The protein below binds the small molecule below.
Small molecule (SMILES): Cn1ncc(C(=O)NCc2cocn2)c1C(=O)Nc1ccn2cc(-c3ccccc3)nc2n1

Sequence of chain 1.B:
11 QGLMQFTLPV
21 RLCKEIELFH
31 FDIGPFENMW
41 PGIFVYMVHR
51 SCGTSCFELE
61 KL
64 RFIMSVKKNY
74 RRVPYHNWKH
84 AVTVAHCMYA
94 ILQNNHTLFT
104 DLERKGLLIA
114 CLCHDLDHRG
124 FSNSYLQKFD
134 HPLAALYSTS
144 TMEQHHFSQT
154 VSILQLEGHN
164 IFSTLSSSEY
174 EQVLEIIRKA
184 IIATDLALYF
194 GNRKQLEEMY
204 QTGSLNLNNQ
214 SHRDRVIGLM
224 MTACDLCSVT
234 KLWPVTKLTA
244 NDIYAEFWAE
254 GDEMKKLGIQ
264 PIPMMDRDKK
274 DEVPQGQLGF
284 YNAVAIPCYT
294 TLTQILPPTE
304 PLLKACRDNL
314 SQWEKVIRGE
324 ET

Binding-site contacts:
Ligand atom C11 contacts residue TYR247 of chain 1.B at 3.4 Å (hydrophobic).
Ligand atom N12 contacts residue MET267 of chain 1.B at 3.6 Å (h-bond).
Ligand atom C30 contacts residue THR239 of chain 1.B at 3.0 Å.
Ligand atom O31 contacts residue THR242 of chain 1.B at 3.3 Å.
Ligand atom C20 contacts residue MET267 of chain 1.B at 3.6 Å (hydrophobic).
Ligand atom C30 contacts residue ALA243 of chain 1.B at 3.4 Å (hydrophobic).
Ligand atom N12 contacts residue GLN280 of chain 1.B at 3.5 Å (h-bond).
Ligand atom C18 contacts residue MET267 of chain 1.B at 3.6 Å (hydrophobic).
Ligand atom C15 contacts residue MET267 of chain 1.B at 3.3 Å (hydrophobic).
Ligand atom N12 contacts residue TYR247 of chain 1.B at 3.4 Å (h-bond).
Ligand atom N28 contacts residue THR239 of chain 1.B at 3.7 Å.
Ligand atom C1 contacts residue PHE283 of chain 1.B at 3.4 Å (hydrophobic).
Ligand atom C6 contacts residue ILE246 of chain 1.B at 3.7 Å (hydrophobic).
Ligand atom C33 contacts residue GLN280 of chain 1.B at 3.2 Å.
Ligand atom C16 contacts residue MET267 of chain 1.B at 3.6 Å (hydrophobic).
Ligand atom C15 contacts residue GLY279 of chain 1.B at 3.5 Å.
Ligand atom O31 contacts residue SER231 of chain 1.B at 3.5 Å.
Ligand atom C10 contacts residue LEU189 of chain 1.B at 3.5 Å (hydrophobic).
Ligand atom N13 contacts residue TYR247 of chain 1.B at 2.7 Å (h-bond).
Ligand atom C6 contacts residue PHE283 of chain 1.B at 3.6 Å (hydrophobic).
Ligand atom C23 contacts residue LYS272 of chain 1.B at 3.6 Å.
Ligand atom C24 contacts residue PRO266 of chain 1.B at 3.4 Å (hydrophobic).
Ligand atom C20 contacts residue GLY279 of chain 1.B at 3.7 Å.
Ligand atom C25 contacts residue GLU275 of chain 1.B at 3.3 Å.
Ligand atom C4 contacts residue PHE283 of chain 1.B at 3.2 Å (hydrophobic).
Ligand atom O26 contacts residue GLN280 of chain 1.B at 3.0 Å (h-bond).
Ligand atom O8 contacts residue PHE283 of chain 1.B at 3.4 Å.
Ligand atom N13 contacts residue MET267 of chain 1.B at 3.5 Å.
Ligand atom O31 contacts residue ALA243 of chain 1.B at 3.6 Å (h-bond).
Ligand atom C25 contacts residue LYS272 of chain 1.B at 3.5 Å.
Ligand atom N9 contacts residue PHE283 of chain 1.B at 3.5 Å.
Ligand atom C18 contacts residue PHE283 of chain 1.B at 3.6 Å (hydrophobic).
Ligand atom C22 contacts residue MET267 of chain 1.B at 3.7 Å (hydrophobic).
Ligand atom C2 contacts residue PHE283 of chain 1.B at 3.4 Å (hydrophobic).
Ligand atom C11 contacts residue MET267 of chain 1.B at 3.6 Å (hydrophobic).
Ligand atom C17 contacts residue MET267 of chain 1.B at 3.5 Å (hydrophobic).
Ligand atom C33 contacts residue VAL232 of chain 1.B at 3.5 Å (hydrophobic).
Ligand atom C2 contacts residue ILE246 of chain 1.B at 3.5 Å (hydrophobic).
Ligand atom C7 contacts residue ILE246 of chain 1.B at 3.4 Å (hydrophobic).
Ligand atom C23 contacts residue GLU275 of chain 1.B at 3.6 Å.